Binding-site contacts:
Ligand atom C2 contacts residue ARG125 of chain 2.G at 4.3 Å.
Ligand atom OP1 contacts residue ILE23 of chain 2.OB at 4.0 Å.
Ligand atom C5 contacts residue ARG125 of chain 2.G at 3.9 Å.
Ligand atom N1 contacts residue ARG125 of chain 2.G at 4.4 Å.
Ligand atom OP1 contacts residue ARG131 of chain 2.G at 3.9 Å.
Ligand atom N3 contacts residue ARG125 of chain 2.G at 4.2 Å.
Ligand atom OP1 contacts residue ARG125 of chain 2.G at 3.6 Å.
Ligand atom O5' contacts residue ARG131 of chain 2.G at 3.0 Å (salt-bridge).
Ligand atom OP3 contacts residue ARG125 of chain 2.G at 3.2 Å.
Ligand atom C5' contacts residue ARG131 of chain 2.G at 3.4 Å.
Ligand atom C3' contacts residue ARG125 of chain 2.G at 4.2 Å.
Ligand atom O4 contacts residue ARG125 of chain 2.G at 3.8 Å.
Ligand atom C4 contacts residue SER17 of chain 2.OB at 4.2 Å.
Ligand atom P contacts residue ARG125 of chain 2.G at 4.3 Å.
Ligand atom O5' contacts residue ARG125 of chain 2.G at 3.8 Å.
Ligand atom P contacts residue ARG131 of chain 2.G at 4.1 Å.
Ligand atom N3 contacts residue ASN16 of chain 2.OB at 2.8 Å (h-bond).
Ligand atom OP3 contacts residue ARG131 of chain 2.G at 4.2 Å.
Ligand atom OP3 contacts residue SER77 of chain 2.G at 4.3 Å.
Ligand atom OP2 contacts residue SER77 of chain 2.G at 4.0 Å.
Ligand atom C5' contacts residue MET76 of chain 2.G at 4.0 Å (hydrophobic).
Ligand atom OP2 contacts residue ARG131 of chain 2.G at 4.4 Å.
Ligand atom C6 contacts residue ARG125 of chain 2.G at 3.9 Å.
Ligand atom O4 contacts residue ASN16 of chain 2.OB at 3.8 Å.
Ligand atom C4 contacts residue ASN16 of chain 2.OB at 3.7 Å.
Ligand atom C4 contacts residue ARG125 of chain 2.G at 3.8 Å.
Ligand atom O2 contacts residue ASN16 of chain 2.OB at 3.3 Å (h-bond).
Ligand atom C2 contacts residue ASN16 of chain 2.OB at 3.4 Å.
Ligand atom O4 contacts residue SER17 of chain 2.OB at 3.1 Å.

This small molecule binds to this protein.
Small molecule (SMILES): CO[P](=O)(O)O[C@H]1[C@@H](O)[C@H](n2ccc(=O)[nH]c2=O)O[C@@H]1COP(=O)(O)O

Sequence of chain 2.G:
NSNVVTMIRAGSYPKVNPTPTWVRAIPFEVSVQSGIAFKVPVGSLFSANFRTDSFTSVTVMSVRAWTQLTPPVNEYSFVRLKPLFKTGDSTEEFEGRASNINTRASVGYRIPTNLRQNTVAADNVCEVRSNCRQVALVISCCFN

Sequence of chain 2.OB:
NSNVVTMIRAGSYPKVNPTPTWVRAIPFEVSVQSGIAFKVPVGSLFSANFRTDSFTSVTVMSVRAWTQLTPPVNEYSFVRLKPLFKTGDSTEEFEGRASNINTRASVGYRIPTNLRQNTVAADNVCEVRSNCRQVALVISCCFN